Sequence of chain 5.A:
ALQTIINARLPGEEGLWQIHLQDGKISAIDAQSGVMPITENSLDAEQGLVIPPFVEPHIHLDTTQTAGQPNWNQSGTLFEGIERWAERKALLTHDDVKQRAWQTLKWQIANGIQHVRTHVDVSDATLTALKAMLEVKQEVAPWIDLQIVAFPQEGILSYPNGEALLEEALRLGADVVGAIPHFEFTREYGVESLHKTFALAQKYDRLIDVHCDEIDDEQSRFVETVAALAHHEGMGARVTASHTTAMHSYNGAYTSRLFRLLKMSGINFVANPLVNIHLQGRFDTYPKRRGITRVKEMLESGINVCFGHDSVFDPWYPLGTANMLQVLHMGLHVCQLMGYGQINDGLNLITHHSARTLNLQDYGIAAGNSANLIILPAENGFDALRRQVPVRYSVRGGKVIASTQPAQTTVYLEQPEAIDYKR

A protein and the small-molecule ligand that binds it are described below.
Small molecule (SMILES): O=C1NC=C(F)[C@H](O)N1

Binding-site contacts:
Ligand atom C4 contacts residue FE1 of chain 5.B at 3.2 Å.
Ligand atom N3 contacts residue FE1 of chain 5.B at 3.7 Å.
Ligand atom C6 contacts residue TRP323 of chain 5.A at 3.4 Å (hydrophobic).
Ligand atom F5 contacts residue FE1 of chain 5.B at 3.7 Å.
Ligand atom O2 contacts residue LEU85 of chain 5.A at 3.6 Å.
Ligand atom C5 contacts residue ASP317 of chain 5.A at 3.8 Å.
Ligand atom N1 contacts residue TRP323 of chain 5.A at 3.7 Å.
Ligand atom N1 contacts residue GLN160 of chain 5.A at 2.9 Å (h-bond).
Ligand atom F5 contacts residue HIS67 of chain 5.A at 3.6 Å.
Ligand atom C2 contacts residue LEU85 of chain 5.A at 3.6 Å (hydrophobic).
Ligand atom F5 contacts residue SER318 of chain 5.A at 3.0 Å.
Ligand atom O2 contacts residue GLU221 of chain 5.A at 3.7 Å.
Ligand atom N1 contacts residue HIS67 of chain 5.A at 3.9 Å.
Ligand atom O4 contacts residue HIS67 of chain 5.A at 3.5 Å (h-bond).
Ligand atom C2 contacts residue GLN160 of chain 5.A at 3.8 Å.
Ligand atom C6 contacts residue HIS67 of chain 5.A at 3.5 Å.
Ligand atom O4 contacts residue GLU221 of chain 5.A at 3.8 Å.
Ligand atom N3 contacts residue HIS218 of chain 5.A at 3.4 Å.
Ligand atom N3 contacts residue GLU221 of chain 5.A at 2.8 Å (salt-bridge).
Ligand atom C4 contacts residue HIS250 of chain 5.A at 3.8 Å.
Ligand atom C4 contacts residue ASP317 of chain 5.A at 3.5 Å.
Ligand atom C4 contacts residue GLU221 of chain 5.A at 3.5 Å.
Ligand atom O2 contacts residue GLN160 of chain 5.A at 3.1 Å (h-bond).
Ligand atom C5 contacts residue FE1 of chain 5.B at 3.4 Å.
Ligand atom O2 contacts residue PHE158 of chain 5.A at 3.4 Å.
Ligand atom O4 contacts residue ASP317 of chain 5.A at 2.7 Å (salt-bridge).
Ligand atom O2 contacts residue HIS218 of chain 5.A at 3.5 Å.
Ligand atom O2 contacts residue ILE187 of chain 5.A at 3.7 Å.
Ligand atom O4 contacts residue HIS65 of chain 5.A at 3.6 Å.
Ligand atom N3 contacts residue LEU85 of chain 5.A at 3.5 Å.
Ligand atom O4 contacts residue HIS218 of chain 5.A at 3.2 Å (h-bond).
Ligand atom O4 contacts residue HIS250 of chain 5.A at 2.8 Å (h-bond).
Ligand atom N1 contacts residue PHE158 of chain 5.A at 3.9 Å.
Ligand atom O4 contacts residue FE1 of chain 5.B at 2.0 Å.
Ligand atom C5 contacts residue TRP323 of chain 5.A at 3.6 Å (hydrophobic).
Ligand atom C5 contacts residue HIS67 of chain 5.A at 3.5 Å.
Ligand atom F5 contacts residue TRP323 of chain 5.A at 3.5 Å.
Ligand atom C2 contacts residue HIS218 of chain 5.A at 3.5 Å.
Ligand atom C2 contacts residue GLU221 of chain 5.A at 3.7 Å.
Ligand atom F5 contacts residue ASP317 of chain 5.A at 3.2 Å.